The protein below binds the small molecule below.
Small molecule (SMILES): CC(C)=CCC1=C(O)C(CC=C(C)C)(CC=C(C)C)C(=O)C(C(=O)C(C)C)=C1O

Binding-site contacts:
Ligand atom CAN contacts residue GLN167 of chain 2.A at 3.7 Å.
Ligand atom CAD contacts residue MET205 of chain 2.A at 3.6 Å (hydrophobic).
Ligand atom CAA contacts residue TYR188 of chain 2.A at 4.1 Å (hydrophobic).
Ligand atom CBB contacts residue LEU293 of chain 2.A at 4.0 Å (hydrophobic).
Ligand atom CAT contacts residue MET205 of chain 2.A at 3.3 Å (hydrophobic).
Ligand atom CAG contacts residue LEU293 of chain 2.A at 3.0 Å (hydrophobic).
Ligand atom CAD contacts residue TRP181 of chain 2.A at 3.7 Å (hydrophobic).
Ligand atom CAX contacts residue LEU91 of chain 2.A at 4.0 Å (hydrophobic).
Ligand atom CAE contacts residue ALA126 of chain 2.A at 4.1 Å (hydrophobic).
Ligand atom CAC contacts residue MET205 of chain 2.A at 3.7 Å (hydrophobic).
Ligand atom CAU contacts residue SER129 of chain 2.A at 3.5 Å.
Ligand atom OAL contacts residue HIS289 of chain 2.A at 2.7 Å (h-bond).
Ligand atom CAH contacts residue HIS289 of chain 2.A at 3.3 Å.
Ligand atom OAL contacts residue LEU293 of chain 2.A at 4.0 Å.
Ligand atom CAE contacts residue SER129 of chain 2.A at 3.6 Å.
Ligand atom CAF contacts residue SER129 of chain 2.A at 3.7 Å.
Ligand atom CAD contacts residue GLN167 of chain 2.A at 3.9 Å.
Ligand atom CAA contacts residue TRP181 of chain 2.A at 3.9 Å (hydrophobic).
Ligand atom OAJ contacts residue MET125 of chain 2.A at 4.0 Å.
Ligand atom CAQ contacts residue PHE163 of chain 2.A at 4.2 Å (hydrophobic).
Ligand atom CAY contacts residue HIS289 of chain 2.A at 3.6 Å.
Ligand atom CAA contacts residue PHE170 of chain 2.A at 3.5 Å (hydrophobic).
Ligand atom CBB contacts residue HIS289 of chain 2.A at 3.5 Å.
Ligand atom CAG contacts residue ILE296 of chain 2.A at 3.5 Å (hydrophobic).
Ligand atom CAT contacts residue GLN167 of chain 2.A at 4.2 Å.
Ligand atom CAQ contacts residue HIS289 of chain 2.A at 3.8 Å.
Ligand atom CAF contacts residue LEU293 of chain 2.A at 3.3 Å (hydrophobic).
Ligand atom CAO contacts residue SER129 of chain 2.A at 4.0 Å.
Ligand atom CAC contacts residue HIS289 of chain 2.A at 4.2 Å.
Ligand atom CAQ contacts residue MET205 of chain 2.A at 4.2 Å (hydrophobic).
Ligand atom CAB contacts residue TYR188 of chain 2.A at 4.1 Å (hydrophobic).
Ligand atom CAE contacts residue MET125 of chain 2.A at 3.8 Å (hydrophobic).
Ligand atom CAD contacts residue HIS209 of chain 2.A at 4.2 Å.
Ligand atom OAK contacts residue LEU91 of chain 2.A at 2.8 Å.
Ligand atom CAH contacts residue ARG292 of chain 2.A at 3.1 Å.
Ligand atom CAN contacts residue MET205 of chain 2.A at 3.6 Å (hydrophobic).
Ligand atom CAP contacts residue LEU91 of chain 2.A at 3.5 Å (hydrophobic).
Ligand atom CAB contacts residue MET125 of chain 2.A at 3.1 Å (hydrophobic).
Ligand atom CAS contacts residue MET125 of chain 2.A at 3.9 Å (hydrophobic).
Ligand atom CAB contacts residue VAL93 of chain 2.A at 3.7 Å (hydrophobic).

Sequence of chain 2.A:
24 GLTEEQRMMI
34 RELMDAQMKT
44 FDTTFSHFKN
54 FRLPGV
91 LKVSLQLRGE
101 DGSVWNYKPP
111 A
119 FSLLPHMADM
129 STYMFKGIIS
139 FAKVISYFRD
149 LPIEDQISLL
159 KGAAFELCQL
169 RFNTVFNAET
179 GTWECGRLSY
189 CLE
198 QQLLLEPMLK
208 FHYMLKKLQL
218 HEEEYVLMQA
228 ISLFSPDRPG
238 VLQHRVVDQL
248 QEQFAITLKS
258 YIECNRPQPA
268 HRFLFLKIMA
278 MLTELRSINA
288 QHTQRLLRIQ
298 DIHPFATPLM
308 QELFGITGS